Binding-site contacts:
Ligand atom C26 contacts residue MET272 of chain 1.D at 3.5 Å (hydrophobic).
Ligand atom N3 contacts residue GLN237 of chain 1.D at 3.0 Å (h-bond).
Ligand atom N7 contacts residue ILE251 of chain 1.D at 3.9 Å.
Ligand atom C25 contacts residue PHE287 of chain 1.D at 3.8 Å (hydrophobic).
Ligand atom F17 contacts residue PHE255 of chain 1.D at 3.2 Å.
Ligand atom F18 contacts residue HIS81 of chain 1.D at 3.0 Å.
Ligand atom C24 contacts residue PHE287 of chain 1.D at 3.5 Å (hydrophobic).
Ligand atom C24 contacts residue MET272 of chain 1.D at 3.7 Å (hydrophobic).
Ligand atom F28 contacts residue PHE287 of chain 1.D at 3.6 Å.
Ligand atom C4 contacts residue GLN237 of chain 1.D at 3.5 Å.
Ligand atom N7 contacts residue GLN284 of chain 1.D at 2.9 Å (h-bond).
Ligand atom N5 contacts residue ILE251 of chain 1.D at 3.2 Å.
Ligand atom C4 contacts residue ILE251 of chain 1.D at 3.3 Å (hydrophobic).
Ligand atom C8 contacts residue GLN284 of chain 1.D at 3.3 Å.
Ligand atom N3 contacts residue PHE287 of chain 1.D at 3.7 Å.
Ligand atom C25 contacts residue MET272 of chain 1.D at 3.4 Å (hydrophobic).
Ligand atom C1 contacts residue LEU234 of chain 1.D at 3.7 Å (hydrophobic).
Ligand atom C2 contacts residue ILE251 of chain 1.D at 3.5 Å (hydrophobic).
Ligand atom C26 contacts residue PHE255 of chain 1.D at 3.8 Å (hydrophobic).
Ligand atom N9 contacts residue PHE287 of chain 1.D at 3.9 Å.
Ligand atom C23 contacts residue PHE287 of chain 1.D at 3.6 Å (hydrophobic).
Ligand atom C20 contacts residue MET272 of chain 1.D at 3.8 Å (hydrophobic).
Ligand atom C14 contacts residue LEU195 of chain 1.D at 3.8 Å (hydrophobic).
Ligand atom I27 contacts residue TYR252 of chain 1.D at 3.1 Å.
Ligand atom N5 contacts residue PHE287 of chain 1.D at 3.6 Å.
Ligand atom C4 contacts residue PHE287 of chain 1.D at 3.3 Å (hydrophobic).
Ligand atom N3 contacts residue ILE251 of chain 1.D at 3.5 Å.
Ligand atom C16 contacts residue PHE287 of chain 1.D at 3.7 Å (hydrophobic).
Ligand atom C1 contacts residue ILE251 of chain 1.D at 3.5 Å (hydrophobic).
Ligand atom C19 contacts residue LEU195 of chain 1.D at 3.8 Å (hydrophobic).
Ligand atom N7 contacts residue GLN237 of chain 1.D at 3.4 Å (h-bond).
Ligand atom N9 contacts residue ILE251 of chain 1.D at 3.8 Å.
Ligand atom C6 contacts residue PHE287 of chain 1.D at 3.9 Å (hydrophobic).
Ligand atom C11 contacts residue TYR80 of chain 1.D at 3.4 Å (hydrophobic).
Ligand atom C11 contacts residue LEU234 of chain 1.D at 3.8 Å (hydrophobic).
Ligand atom C6 contacts residue ILE251 of chain 1.D at 3.3 Å (hydrophobic).
Ligand atom C8 contacts residue PHE287 of chain 1.D at 3.6 Å (hydrophobic).
Ligand atom N7 contacts residue PHE287 of chain 1.D at 3.5 Å.
Ligand atom O21 contacts residue MET272 of chain 1.D at 3.7 Å.
Ligand atom N15 contacts residue LEU195 of chain 1.D at 3.6 Å.

Sequence of chain 1.D:
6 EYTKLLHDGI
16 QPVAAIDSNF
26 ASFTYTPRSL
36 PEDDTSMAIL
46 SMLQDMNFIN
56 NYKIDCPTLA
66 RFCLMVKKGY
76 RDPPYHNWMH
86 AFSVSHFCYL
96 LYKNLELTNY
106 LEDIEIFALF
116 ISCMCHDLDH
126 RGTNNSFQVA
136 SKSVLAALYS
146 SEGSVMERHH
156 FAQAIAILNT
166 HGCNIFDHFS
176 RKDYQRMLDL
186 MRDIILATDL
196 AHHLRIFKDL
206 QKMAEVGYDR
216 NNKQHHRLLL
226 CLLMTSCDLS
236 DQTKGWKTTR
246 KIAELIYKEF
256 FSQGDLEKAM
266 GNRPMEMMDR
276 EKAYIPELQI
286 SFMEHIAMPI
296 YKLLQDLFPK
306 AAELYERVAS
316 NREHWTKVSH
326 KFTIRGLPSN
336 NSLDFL

This small molecule binds to this protein.
Small molecule (SMILES): Cc1cc([C@@H]2CN(C(=O)c3ccc(F)c(I)c3)CC(F)(F)C2)n2ncnc2n1